Sequence of chain 1.A:
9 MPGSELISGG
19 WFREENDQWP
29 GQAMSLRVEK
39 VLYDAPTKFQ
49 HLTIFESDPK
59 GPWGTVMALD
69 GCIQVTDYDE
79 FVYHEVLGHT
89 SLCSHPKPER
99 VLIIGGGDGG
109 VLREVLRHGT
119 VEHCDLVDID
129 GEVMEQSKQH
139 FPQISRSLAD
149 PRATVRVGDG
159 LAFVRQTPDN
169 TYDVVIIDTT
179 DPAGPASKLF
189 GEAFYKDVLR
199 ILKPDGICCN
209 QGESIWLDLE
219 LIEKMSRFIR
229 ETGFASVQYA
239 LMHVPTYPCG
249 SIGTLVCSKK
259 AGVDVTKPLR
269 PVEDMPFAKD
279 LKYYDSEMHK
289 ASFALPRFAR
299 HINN

A protein and the small-molecule ligand that binds it are described below.
Small molecule (SMILES): C[S@@H](CCCN)C[C@H]1O[C@@H](n2cnc3c(N)ncnc32)[C@H](O)[C@@H]1O

Binding-site contacts:
Ligand atom O3' contacts residue ASP126 of chain 1.A at 2.6 Å (salt-bridge).
Ligand atom CA contacts residue HIS82 of chain 1.A at 3.5 Å.
Ligand atom O2' contacts residue ASP128 of chain 1.A at 3.5 Å.
Ligand atom SD contacts residue ASP106 of chain 1.A at 3.2 Å (salt-bridge).
Ligand atom O2' contacts residue ASP126 of chain 1.A at 2.7 Å (salt-bridge).
Ligand atom N contacts residue ASP106 of chain 1.A at 2.5 Å (salt-bridge).
Ligand atom C2' contacts residue ASP126 of chain 1.A at 3.5 Å.
Ligand atom CB contacts residue GLN72 of chain 1.A at 3.4 Å.
Ligand atom CA contacts residue TYR245 of chain 1.A at 3.5 Å (hydrophobic).
Ligand atom O2' contacts residue GLN48 of chain 1.A at 3.0 Å (h-bond).
Ligand atom CB contacts residue ASP106 of chain 1.A at 3.2 Å.
Ligand atom O4' contacts residue ASP176 of chain 1.A at 3.6 Å (salt-bridge).
Ligand atom C2 contacts residue ILE127 of chain 1.A at 3.3 Å (hydrophobic).
Ligand atom C5' contacts residue THR178 of chain 1.A at 3.6 Å.
Ligand atom CG contacts residue GLN72 of chain 1.A at 3.3 Å.
Ligand atom C3' contacts residue ASP126 of chain 1.A at 3.4 Å.
Ligand atom O4' contacts residue THR178 of chain 1.A at 3.4 Å (h-bond).
Ligand atom N contacts residue HIS82 of chain 1.A at 2.9 Å (h-bond).
Ligand atom N7 contacts residue PRO183 of chain 1.A at 3.4 Å.
Ligand atom N6 contacts residue LEU187 of chain 1.A at 3.5 Å.
Ligand atom N6 contacts residue ASP157 of chain 1.A at 2.9 Å (salt-bridge).
Ligand atom CG contacts residue ASP176 of chain 1.A at 3.3 Å.
Ligand atom C8 contacts residue THR178 of chain 1.A at 3.3 Å.
Ligand atom N contacts residue ASP176 of chain 1.A at 2.8 Å (salt-bridge).
Ligand atom N1 contacts residue GLY158 of chain 1.A at 2.8 Å (h-bond).
Ligand atom N7 contacts residue ALA184 of chain 1.A at 3.4 Å (h-bond).
Ligand atom CE contacts residue ASP106 of chain 1.A at 3.1 Å.
Ligand atom N3 contacts residue GLY103 of chain 1.A at 3.5 Å.
Ligand atom N6 contacts residue PRO183 of chain 1.A at 3.1 Å (h-bond).
Ligand atom N3 contacts residue ILE127 of chain 1.A at 3.2 Å (h-bond).
Ligand atom C5' contacts residue ASP176 of chain 1.A at 3.4 Å.
Ligand atom N3 contacts residue ASP126 of chain 1.A at 3.4 Å.
Ligand atom C4' contacts residue ASP126 of chain 1.A at 3.4 Å.
Ligand atom C1' contacts residue ASP126 of chain 1.A at 3.4 Å.
Ligand atom C3' contacts residue LEU67 of chain 1.A at 3.5 Å (hydrophobic).
Ligand atom CE contacts residue GLN72 of chain 1.A at 3.4 Å.
Ligand atom C6 contacts residue LEU187 of chain 1.A at 3.5 Å (hydrophobic).
Ligand atom C2 contacts residue GLY158 of chain 1.A at 3.5 Å.
Ligand atom CA contacts residue ASP106 of chain 1.A at 3.4 Å.
Ligand atom CA contacts residue TYR81 of chain 1.A at 3.6 Å (hydrophobic).